Binding-site contacts:
Ligand atom C2 contacts residue ASN315 of chain 13.E at 2.5 Å.
Ligand atom C6 contacts residue ASN315 of chain 13.E at 4.5 Å.
Ligand atom C6 contacts residue THR313 of chain 13.E at 4.5 Å.
Ligand atom C8 contacts residue ASN315 of chain 13.E at 3.5 Å.
Ligand atom C5 contacts residue ASN315 of chain 13.E at 3.7 Å.
Ligand atom C3 contacts residue ASN315 of chain 13.E at 3.8 Å.
Ligand atom C7 contacts residue ASN315 of chain 13.E at 3.3 Å.
Ligand atom O5 contacts residue THR313 of chain 13.E at 4.3 Å.
Ligand atom C1 contacts residue ASN315 of chain 13.E at 1.4 Å.
Ligand atom C8 contacts residue ILE281 of chain 13.E at 4.5 Å (hydrophobic).
Ligand atom O5 contacts residue VAL314 of chain 13.E at 3.8 Å.
Ligand atom C4 contacts residue ASN315 of chain 13.E at 4.3 Å.
Ligand atom O5 contacts residue ASN315 of chain 13.E at 2.4 Å (h-bond).
Ligand atom O7 contacts residue ASN315 of chain 13.E at 4.2 Å.
Ligand atom N2 contacts residue ASN315 of chain 13.E at 2.8 Å (h-bond).
Ligand atom C1 contacts residue VAL314 of chain 13.E at 4.4 Å (hydrophobic).

The small molecule below binds the protein below.
Small molecule (SMILES): CC(=O)N[C@@H]1[C@@H](O)[C@H](O)[C@@H](CO)O[C@H]1O

Sequence of chain 13.E:
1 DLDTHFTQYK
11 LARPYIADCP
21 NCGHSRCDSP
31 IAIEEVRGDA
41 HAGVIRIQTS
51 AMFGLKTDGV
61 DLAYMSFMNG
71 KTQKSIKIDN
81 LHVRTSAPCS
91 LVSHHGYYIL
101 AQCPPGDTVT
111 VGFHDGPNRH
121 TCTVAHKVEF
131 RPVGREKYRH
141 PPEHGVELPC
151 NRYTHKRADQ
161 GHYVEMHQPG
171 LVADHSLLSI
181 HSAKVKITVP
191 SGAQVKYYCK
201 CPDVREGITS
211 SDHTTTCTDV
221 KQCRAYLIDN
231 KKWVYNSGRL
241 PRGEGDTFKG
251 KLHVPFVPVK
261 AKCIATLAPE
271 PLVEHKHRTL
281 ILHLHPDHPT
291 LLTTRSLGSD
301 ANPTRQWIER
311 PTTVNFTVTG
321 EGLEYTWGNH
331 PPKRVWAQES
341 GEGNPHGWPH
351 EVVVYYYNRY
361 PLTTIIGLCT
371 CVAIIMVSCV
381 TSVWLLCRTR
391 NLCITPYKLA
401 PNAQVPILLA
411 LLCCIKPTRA